A small-molecule ligand and the protein it binds are described below.
Small molecule (SMILES): c1ccc(-c2cnc[nH]2)cc1

Sequence of chain 1.D:
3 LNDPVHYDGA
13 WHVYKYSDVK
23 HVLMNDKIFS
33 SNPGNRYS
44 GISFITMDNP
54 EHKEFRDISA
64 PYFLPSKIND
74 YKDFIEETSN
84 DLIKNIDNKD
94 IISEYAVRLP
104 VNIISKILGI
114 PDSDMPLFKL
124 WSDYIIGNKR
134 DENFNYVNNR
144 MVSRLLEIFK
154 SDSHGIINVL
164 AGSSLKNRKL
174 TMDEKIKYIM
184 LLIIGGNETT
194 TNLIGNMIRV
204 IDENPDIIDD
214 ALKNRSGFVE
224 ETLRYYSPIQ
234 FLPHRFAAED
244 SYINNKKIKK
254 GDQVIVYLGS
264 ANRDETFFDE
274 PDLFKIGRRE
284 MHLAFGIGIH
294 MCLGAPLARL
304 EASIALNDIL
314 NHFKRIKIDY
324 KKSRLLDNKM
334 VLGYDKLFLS

Binding-site contacts:
Ligand atom C2 contacts residue GLY188 of chain 1.D at 3.7 Å.
Ligand atom C5 contacts residue HEM1 of chain 1.K at 4.2 Å.
Ligand atom N1 contacts residue GLY188 of chain 1.D at 4.0 Å.
Ligand atom N1 contacts residue ILE232 of chain 1.D at 3.8 Å.
Ligand atom C4 contacts residue GLY188 of chain 1.D at 3.9 Å.
Ligand atom C4 contacts residue ILE48 of chain 1.D at 4.4 Å (hydrophobic).
Ligand atom C2 contacts residue HEM1 of chain 1.K at 2.6 Å.
Ligand atom C6 contacts residue ILE187 of chain 1.D at 4.2 Å (hydrophobic).
Ligand atom C10 contacts residue GLY44 of chain 1.D at 4.1 Å.
Ligand atom N1 contacts residue HEM1 of chain 1.K at 3.8 Å.
Ligand atom C6 contacts residue ILE48 of chain 1.D at 4.4 Å (hydrophobic).
Ligand atom C10 contacts residue ILE48 of chain 1.D at 4.3 Å (hydrophobic).
Ligand atom N3 contacts residue HEM1 of chain 1.K at 2.1 Å.
Ligand atom C9 contacts residue ILE187 of chain 1.D at 4.3 Å (hydrophobic).
Ligand atom C9 contacts residue GLY44 of chain 1.D at 4.5 Å.
Ligand atom C11 contacts residue ILE187 of chain 1.D at 3.8 Å (hydrophobic).
Ligand atom C11 contacts residue ILE48 of chain 1.D at 3.9 Å (hydrophobic).
Ligand atom N3 contacts residue GLY188 of chain 1.D at 3.7 Å.
Ligand atom C10 contacts residue ILE187 of chain 1.D at 3.9 Å (hydrophobic).
Ligand atom N3 contacts residue CYS295 of chain 1.D at 4.3 Å.
Ligand atom C2 contacts residue ILE232 of chain 1.D at 4.3 Å (hydrophobic).
Ligand atom C2 contacts residue THR192 of chain 1.D at 3.6 Å.
Ligand atom C4 contacts residue HEM1 of chain 1.K at 3.1 Å.
Ligand atom C7 contacts residue ILE232 of chain 1.D at 4.4 Å (hydrophobic).
Ligand atom C5 contacts residue GLY188 of chain 1.D at 4.0 Å.
Ligand atom N1 contacts residue THR192 of chain 1.D at 3.7 Å.